Sequence of chain 12.D:
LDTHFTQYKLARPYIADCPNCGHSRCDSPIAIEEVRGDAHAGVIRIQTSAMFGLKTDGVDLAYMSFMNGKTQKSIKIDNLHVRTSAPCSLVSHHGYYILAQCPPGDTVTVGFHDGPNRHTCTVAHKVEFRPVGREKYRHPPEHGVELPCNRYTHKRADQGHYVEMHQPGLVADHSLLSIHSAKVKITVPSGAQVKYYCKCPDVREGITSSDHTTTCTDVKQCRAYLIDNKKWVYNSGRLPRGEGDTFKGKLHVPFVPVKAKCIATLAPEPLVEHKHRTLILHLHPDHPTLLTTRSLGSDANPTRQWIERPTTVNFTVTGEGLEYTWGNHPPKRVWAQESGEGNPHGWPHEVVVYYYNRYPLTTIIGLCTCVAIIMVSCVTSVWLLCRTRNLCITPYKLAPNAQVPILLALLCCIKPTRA

The protein below binds the small molecule below.
Small molecule (SMILES): O=C(O)[C@@H]1O[C@H](O[C@H]2[C@@H](OS(=O)(=O)O)O[C@@H](O)[C@H](NS(=O)(=O)O)[C@H]2O)[C@@H](OS(=O)(=O)O)[C@H](O)[C@@H]1O

Binding-site contacts:
Ligand atom OAF contacts residue ARG157 of chain 12.D at 2.8 Å (salt-bridge).
Ligand atom O6B contacts residue HIS94 of chain 12.D at 4.0 Å.
Ligand atom C2 contacts residue ALA158 of chain 12.D at 3.7 Å (hydrophobic).
Ligand atom SAG contacts residue ARG157 of chain 12.D at 3.6 Å (salt-bridge).
Ligand atom SAG contacts residue THR4 of chain 12.D at 3.9 Å.
Ligand atom O4 contacts residue SER93 of chain 12.D at 3.0 Å (h-bond).
Ligand atom O6A contacts residue HIS155 of chain 12.D at 3.8 Å.
Ligand atom C3 contacts residue LYS156 of chain 12.D at 4.0 Å.
Ligand atom O6B contacts residue ARG157 of chain 12.D at 3.3 Å (salt-bridge).
Ligand atom O6A contacts residue LEU62 of chain 12.D at 3.4 Å.
Ligand atom OAF contacts residue THR4 of chain 12.D at 2.9 Å (h-bond).
Ligand atom O6B contacts residue LEU62 of chain 12.D at 4.0 Å.
Ligand atom OAH contacts residue ARG157 of chain 12.D at 3.1 Å (salt-bridge).
Ligand atom O6B contacts residue LYS156 of chain 12.D at 3.3 Å.
Ligand atom C3 contacts residue ALA158 of chain 12.D at 4.0 Å (hydrophobic).
Ligand atom C6 contacts residue HIS94 of chain 12.D at 3.9 Å.
Ligand atom O3 contacts residue ARG157 of chain 12.D at 3.3 Å (salt-bridge).
Ligand atom OAH contacts residue LEU2 of chain 12.D at 2.8 Å (h-bond).
Ligand atom O4 contacts residue HIS155 of chain 12.D at 3.5 Å (h-bond).
Ligand atom OBI contacts residue LYS156 of chain 12.D at 4.0 Å.
Ligand atom OAH contacts residue THR4 of chain 12.D at 3.7 Å.
Ligand atom O3 contacts residue ALA158 of chain 12.D at 3.0 Å (h-bond).
Ligand atom O5B contacts residue LYS156 of chain 12.D at 3.3 Å.
Ligand atom O3 contacts residue LYS156 of chain 12.D at 3.0 Å.
Ligand atom C5 contacts residue HIS155 of chain 12.D at 4.0 Å.
Ligand atom C5 contacts residue LEU62 of chain 12.D at 3.8 Å (hydrophobic).
Ligand atom O5 contacts residue ARG157 of chain 12.D at 3.8 Å.
Ligand atom O5 contacts residue HIS155 of chain 12.D at 3.6 Å.
Ligand atom C3 contacts residue ARG157 of chain 12.D at 3.7 Å.
Ligand atom OAH contacts residue ASP3 of chain 12.D at 4.0 Å.
Ligand atom OAF contacts residue ALA158 of chain 12.D at 3.3 Å.
Ligand atom O6B contacts residue HIS155 of chain 12.D at 3.3 Å (h-bond).
Ligand atom C6 contacts residue HIS155 of chain 12.D at 3.4 Å.
Ligand atom O6A contacts residue SER93 of chain 12.D at 3.2 Å.
Ligand atom O6A contacts residue HIS94 of chain 12.D at 3.2 Å (h-bond).
Ligand atom O5 contacts residue LYS156 of chain 12.D at 3.4 Å.
Ligand atom C6 contacts residue SER93 of chain 12.D at 4.0 Å.
Ligand atom O4 contacts residue LYS156 of chain 12.D at 3.5 Å.
Ligand atom C4 contacts residue LYS156 of chain 12.D at 4.0 Å.
Ligand atom C6 contacts residue LEU62 of chain 12.D at 3.5 Å (hydrophobic).